This protein binds this small molecule.
Small molecule (SMILES): CC[C@H](C)[C@H](NC(=O)[C@H](CCC(=O)O)NC(=O)[C@H](CCC(=O)O)NC(=O)[C@H](Cc1ccccc1)NC(=O)CCC(=O)O)C(=O)N1CCC[C@H]1C=O

Sequence of chain 1.A:
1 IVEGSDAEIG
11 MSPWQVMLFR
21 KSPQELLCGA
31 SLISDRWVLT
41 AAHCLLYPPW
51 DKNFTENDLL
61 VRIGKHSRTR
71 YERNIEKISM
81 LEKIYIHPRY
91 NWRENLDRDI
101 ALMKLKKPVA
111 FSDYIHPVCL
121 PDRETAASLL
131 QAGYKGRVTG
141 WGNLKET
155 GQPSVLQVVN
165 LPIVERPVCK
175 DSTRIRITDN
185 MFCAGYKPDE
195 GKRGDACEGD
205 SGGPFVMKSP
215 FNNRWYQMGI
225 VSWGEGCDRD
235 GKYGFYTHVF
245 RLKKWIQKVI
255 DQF

Binding-site contacts:
Ligand atom O1 contacts residue ARG68 of chain 1.A at 3.2 Å (salt-bridge).
Ligand atom N contacts residue THR69 of chain 1.A at 2.9 Å (h-bond).
Ligand atom C1 contacts residue THR69 of chain 1.A at 3.7 Å.
Ligand atom O2 contacts residue THR69 of chain 1.A at 3.9 Å.
Ligand atom CB contacts residue THR69 of chain 1.A at 3.5 Å.
Ligand atom CE2 contacts residue LEU26 of chain 1.A at 3.8 Å (hydrophobic).
Ligand atom CE2 contacts residue GLU25 of chain 1.A at 3.9 Å.
Ligand atom CD1 contacts residue THR69 of chain 1.A at 3.7 Å.
Ligand atom CB contacts residue GLN24 of chain 1.A at 3.8 Å.
Ligand atom O contacts residue GLN24 of chain 1.A at 3.7 Å.
Ligand atom OE1 contacts residue GLN24 of chain 1.A at 3.8 Å.
Ligand atom CG contacts residue TYR71 of chain 1.A at 3.6 Å (hydrophobic).
Ligand atom CG2 contacts residue ILE78 of chain 1.A at 4.0 Å (hydrophobic).
Ligand atom CB contacts residue ILE78 of chain 1.A at 3.9 Å (hydrophobic).
Ligand atom O1 contacts residue THR69 of chain 1.A at 3.5 Å.
Ligand atom C4 contacts residue THR69 of chain 1.A at 4.0 Å.
Ligand atom CE1 contacts residue PHE19 of chain 1.A at 3.9 Å (hydrophobic).
Ligand atom C1 contacts residue ARG68 of chain 1.A at 3.7 Å.
Ligand atom CD contacts residue TYR71 of chain 1.A at 3.7 Å (hydrophobic).
Ligand atom CA contacts residue THR69 of chain 1.A at 3.7 Å.
Ligand atom CG2 contacts residue ARG62 of chain 1.A at 3.8 Å.
Ligand atom CZ contacts residue ARG68 of chain 1.A at 4.0 Å.
Ligand atom CZ contacts residue LEU26 of chain 1.A at 3.7 Å (hydrophobic).
Ligand atom CG1 contacts residue GLN24 of chain 1.A at 3.9 Å.
Ligand atom OE2 contacts residue GLN24 of chain 1.A at 3.9 Å.
Ligand atom CD1 contacts residue PHE19 of chain 1.A at 3.6 Å (hydrophobic).
Ligand atom CG contacts residue PHE19 of chain 1.A at 3.8 Å (hydrophobic).
Ligand atom CA contacts residue THR69 of chain 1.A at 3.7 Å.
Ligand atom CD1 contacts residue ARG68 of chain 1.A at 3.7 Å.
Ligand atom CD contacts residue TYR71 of chain 1.A at 3.5 Å (hydrophobic).
Ligand atom CD1 contacts residue LEU60 of chain 1.A at 3.6 Å (hydrophobic).
Ligand atom O contacts residue TYR71 of chain 1.A at 3.7 Å.
Ligand atom C contacts residue THR69 of chain 1.A at 3.7 Å.
Ligand atom O2 contacts residue ARG68 of chain 1.A at 2.9 Å (salt-bridge).
Ligand atom OE1 contacts residue ARG70 of chain 1.A at 3.5 Å.
Ligand atom O3 contacts residue THR69 of chain 1.A at 3.3 Å.
Ligand atom CD2 contacts residue GLN24 of chain 1.A at 3.9 Å.
Ligand atom CE1 contacts residue ARG68 of chain 1.A at 3.3 Å.
Ligand atom CB contacts residue TYR71 of chain 1.A at 3.8 Å (hydrophobic).
Ligand atom OE1 contacts residue TYR71 of chain 1.A at 2.9 Å (h-bond).